Sequence of chain 1.D:
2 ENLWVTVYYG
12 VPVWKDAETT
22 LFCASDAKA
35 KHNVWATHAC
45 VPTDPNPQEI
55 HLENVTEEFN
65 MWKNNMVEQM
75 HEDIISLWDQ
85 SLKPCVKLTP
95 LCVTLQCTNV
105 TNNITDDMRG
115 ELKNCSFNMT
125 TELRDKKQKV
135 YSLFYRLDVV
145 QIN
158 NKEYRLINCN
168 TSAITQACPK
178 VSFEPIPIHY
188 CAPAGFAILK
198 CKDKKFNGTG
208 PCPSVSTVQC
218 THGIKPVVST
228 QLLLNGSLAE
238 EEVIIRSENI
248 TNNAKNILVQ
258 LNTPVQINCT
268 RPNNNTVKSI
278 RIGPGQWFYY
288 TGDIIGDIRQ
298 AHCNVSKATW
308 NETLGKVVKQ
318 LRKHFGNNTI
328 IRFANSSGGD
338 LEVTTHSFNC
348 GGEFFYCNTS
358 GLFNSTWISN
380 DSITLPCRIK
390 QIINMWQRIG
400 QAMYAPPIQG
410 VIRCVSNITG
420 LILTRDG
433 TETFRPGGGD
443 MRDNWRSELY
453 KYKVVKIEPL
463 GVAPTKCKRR

Binding-site contacts:
Ligand atom N2 contacts residue ASN324 of chain 1.D at 2.9 Å (h-bond).
Ligand atom O5 contacts residue ASN324 of chain 1.D at 2.4 Å (h-bond).
Ligand atom C8 contacts residue ASN324 of chain 1.D at 4.4 Å.
Ligand atom C4 contacts residue ASN324 of chain 1.D at 4.2 Å.
Ligand atom C1 contacts residue ASN324 of chain 1.D at 1.4 Å.
Ligand atom C2 contacts residue ASN324 of chain 1.D at 2.5 Å.
Ligand atom C3 contacts residue ASN324 of chain 1.D at 3.8 Å.
Ligand atom C7 contacts residue ASN324 of chain 1.D at 3.3 Å.
Ligand atom C5 contacts residue ASN324 of chain 1.D at 3.7 Å.
Ligand atom O7 contacts residue ASN324 of chain 1.D at 3.3 Å (h-bond).

The small molecule below binds the protein below.
Small molecule (SMILES): CC(=O)N[C@@H]1[C@@H](O)[C@H](O)[C@@H](CO)O[C@H]1O